The small molecule below binds the protein below.
Small molecule (SMILES): CC(=O)NC1(C(=O)N[C@H](C(=O)N2C[C@H](O)C[C@H]2C(=O)NCc2ccc(-c3scnc3C)cc2)C(C)(C)C)CC1

Binding-site contacts:
Ligand atom CBD contacts residue TYR47 of chain 1.I at 3.8 Å (hydrophobic).
Ligand atom OD1 contacts residue SER60 of chain 1.I at 2.8 Å (h-bond).
Ligand atom SAY contacts residue PHE25 of chain 1.I at 3.7 Å.
Ligand atom CBF contacts residue TYR47 of chain 1.I at 3.8 Å (hydrophobic).
Ligand atom NAU contacts residue PRO48 of chain 1.I at 3.7 Å.
Ligand atom CAN contacts residue ILE58 of chain 1.I at 3.5 Å (hydrophobic).
Ligand atom OAI contacts residue TYR61 of chain 1.I at 3.6 Å.
Ligand atom CB contacts residue HIS59 of chain 1.I at 3.6 Å.
Ligand atom CBB contacts residue TYR61 of chain 1.I at 3.6 Å (hydrophobic).
Ligand atom N contacts residue TYR47 of chain 1.I at 3.7 Å.
Ligand atom CBC contacts residue TYR61 of chain 1.I at 3.6 Å (hydrophobic).
Ligand atom CAL contacts residue HIS59 of chain 1.I at 3.8 Å.
Ligand atom C contacts residue TYR47 of chain 1.I at 3.5 Å (hydrophobic).
Ligand atom CBM contacts residue TYR61 of chain 1.I at 3.7 Å (hydrophobic).
Ligand atom NAV contacts residue HIS59 of chain 1.I at 2.9 Å (h-bond).
Ligand atom CB contacts residue TYR47 of chain 1.I at 3.7 Å (hydrophobic).
Ligand atom NAU contacts residue ARG56 of chain 1.I at 3.2 Å (salt-bridge).
Ligand atom CAP contacts residue ARG18 of chain 1.I at 3.7 Å.
Ligand atom NAW contacts residue TYR61 of chain 1.I at 3.7 Å.
Ligand atom CAE contacts residue TYR47 of chain 1.I at 3.6 Å (hydrophobic).
Ligand atom CAP contacts residue ASN16 of chain 1.I at 3.8 Å.
Ligand atom CD2 contacts residue TRP37 of chain 1.I at 3.6 Å (hydrophobic).
Ligand atom C contacts residue HIS59 of chain 1.I at 3.7 Å.
Ligand atom OAH contacts residue PHE40 of chain 1.I at 3.7 Å.
Ligand atom OD1 contacts residue HIS64 of chain 1.I at 2.7 Å (h-bond).
Ligand atom CAE contacts residue TRP37 of chain 1.I at 3.8 Å (hydrophobic).
Ligand atom NAX contacts residue TYR61 of chain 1.I at 3.7 Å.
Ligand atom CBG contacts residue ILE58 of chain 1.I at 3.8 Å (hydrophobic).
Ligand atom CAQ contacts residue TYR61 of chain 1.I at 3.3 Å (hydrophobic).
Ligand atom CAO contacts residue PRO48 of chain 1.I at 3.0 Å (hydrophobic).
Ligand atom CG contacts residue HIS64 of chain 1.I at 3.7 Å.
Ligand atom CAQ contacts residue ARG18 of chain 1.I at 3.8 Å.
Ligand atom O contacts residue TYR47 of chain 1.I at 2.6 Å (h-bond).
Ligand atom CA contacts residue HIS59 of chain 1.I at 3.4 Å.
Ligand atom CAO contacts residue PRO35 of chain 1.I at 3.8 Å (hydrophobic).
Ligand atom OD1 contacts residue TYR61 of chain 1.I at 3.6 Å.
Ligand atom CG contacts residue TRP66 of chain 1.I at 3.7 Å (hydrophobic).
Ligand atom OAH contacts residue HIS64 of chain 1.I at 3.6 Å.
Ligand atom CD2 contacts residue TYR47 of chain 1.I at 3.6 Å (hydrophobic).
Ligand atom CB contacts residue TRP66 of chain 1.I at 3.6 Å (hydrophobic).

Sequence of chain 1.I:
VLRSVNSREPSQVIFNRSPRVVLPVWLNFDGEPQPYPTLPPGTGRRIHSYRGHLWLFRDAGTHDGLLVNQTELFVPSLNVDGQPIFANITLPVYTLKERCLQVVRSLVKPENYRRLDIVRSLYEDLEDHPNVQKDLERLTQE